A protein and the small-molecule ligand that binds it are described below.
Small molecule (SMILES): CC(=O)N[C@@H]1[C@@H](O)[C@H](O)[C@@H](CO)O[C@H]1O

Sequence of chain 1.A:
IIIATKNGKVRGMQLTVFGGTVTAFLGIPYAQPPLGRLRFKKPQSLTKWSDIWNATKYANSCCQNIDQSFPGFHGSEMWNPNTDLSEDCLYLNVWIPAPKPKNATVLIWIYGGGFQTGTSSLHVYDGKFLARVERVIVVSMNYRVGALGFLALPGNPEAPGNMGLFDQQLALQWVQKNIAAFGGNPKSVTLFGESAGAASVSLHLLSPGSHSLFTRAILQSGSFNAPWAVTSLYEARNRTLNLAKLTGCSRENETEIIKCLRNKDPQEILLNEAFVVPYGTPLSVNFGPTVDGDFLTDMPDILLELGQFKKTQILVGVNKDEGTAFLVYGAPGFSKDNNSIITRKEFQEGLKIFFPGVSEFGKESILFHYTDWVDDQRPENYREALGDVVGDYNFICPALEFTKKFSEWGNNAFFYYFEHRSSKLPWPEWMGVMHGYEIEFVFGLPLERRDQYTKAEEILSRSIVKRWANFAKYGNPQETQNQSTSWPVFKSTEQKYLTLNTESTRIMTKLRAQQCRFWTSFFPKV

Binding-site contacts:
Ligand atom C2 contacts residue ASN485 of chain 1.A at 2.5 Å.
Ligand atom C7 contacts residue ARG465 of chain 1.A at 3.9 Å.
Ligand atom O3 contacts residue ARG465 of chain 1.A at 3.7 Å.
Ligand atom C1 contacts residue ASN485 of chain 1.A at 1.4 Å.
Ligand atom O7 contacts residue SER466 of chain 1.A at 4.4 Å.
Ligand atom O7 contacts residue ARG465 of chain 1.A at 3.5 Å.
Ligand atom C7 contacts residue ASN485 of chain 1.A at 3.5 Å.
Ligand atom C8 contacts residue ARG465 of chain 1.A at 4.0 Å.
Ligand atom O5 contacts residue ASN485 of chain 1.A at 2.3 Å (h-bond).
Ligand atom C8 contacts residue GLU482 of chain 1.A at 3.4 Å.
Ligand atom O7 contacts residue GLU482 of chain 1.A at 4.4 Å.
Ligand atom N2 contacts residue ARG465 of chain 1.A at 4.4 Å.
Ligand atom N2 contacts residue ASN485 of chain 1.A at 3.0 Å (h-bond).
Ligand atom C4 contacts residue ASN485 of chain 1.A at 4.2 Å.
Ligand atom C5 contacts residue ASN485 of chain 1.A at 3.6 Å.
Ligand atom O7 contacts residue ASN485 of chain 1.A at 3.5 Å (h-bond).
Ligand atom C7 contacts residue GLU482 of chain 1.A at 4.0 Å.
Ligand atom C3 contacts residue ASN485 of chain 1.A at 3.8 Å.
Ligand atom C8 contacts residue LYS469 of chain 1.A at 3.9 Å.
Ligand atom N2 contacts residue GLU482 of chain 1.A at 4.5 Å.